This small molecule binds to this protein.
Small molecule (SMILES): C[C@@H](O)[C@@H](C)O

Sequence of chain 1.K:
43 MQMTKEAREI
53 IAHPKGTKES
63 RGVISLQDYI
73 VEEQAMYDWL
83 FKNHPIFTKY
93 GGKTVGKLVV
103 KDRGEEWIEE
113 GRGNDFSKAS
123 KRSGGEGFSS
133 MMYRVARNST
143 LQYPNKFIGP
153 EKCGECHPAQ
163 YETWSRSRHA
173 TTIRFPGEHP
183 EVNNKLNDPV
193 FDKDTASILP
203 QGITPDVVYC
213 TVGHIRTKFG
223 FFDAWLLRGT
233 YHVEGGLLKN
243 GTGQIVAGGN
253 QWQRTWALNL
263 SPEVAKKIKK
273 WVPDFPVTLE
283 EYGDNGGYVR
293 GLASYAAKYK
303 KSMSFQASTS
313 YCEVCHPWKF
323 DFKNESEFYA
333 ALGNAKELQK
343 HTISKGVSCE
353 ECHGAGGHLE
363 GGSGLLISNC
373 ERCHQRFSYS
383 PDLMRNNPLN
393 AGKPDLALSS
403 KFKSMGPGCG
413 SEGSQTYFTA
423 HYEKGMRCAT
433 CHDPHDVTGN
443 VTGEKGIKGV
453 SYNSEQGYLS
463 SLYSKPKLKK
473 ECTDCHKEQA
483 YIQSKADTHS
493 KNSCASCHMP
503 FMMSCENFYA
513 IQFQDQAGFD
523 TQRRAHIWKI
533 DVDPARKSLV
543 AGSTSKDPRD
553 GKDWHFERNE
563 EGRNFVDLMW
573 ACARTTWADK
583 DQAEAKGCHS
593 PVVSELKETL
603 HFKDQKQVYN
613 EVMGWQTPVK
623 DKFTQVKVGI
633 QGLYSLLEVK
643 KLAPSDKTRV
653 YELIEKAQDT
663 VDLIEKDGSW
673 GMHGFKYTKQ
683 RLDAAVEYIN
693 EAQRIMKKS

Binding-site contacts:
Ligand atom C2 contacts residue SER406 of chain 1.K at 3.3 Å.
Ligand atom C4 contacts residue ASP552 of chain 1.K at 4.2 Å.
Ligand atom C2 contacts residue TYR511 of chain 1.K at 4.0 Å (hydrophobic).
Ligand atom C3 contacts residue TYR511 of chain 1.K at 4.1 Å (hydrophobic).
Ligand atom O5 contacts residue SER406 of chain 1.K at 3.6 Å.
Ligand atom C1 contacts residue ASP552 of chain 1.K at 3.9 Å.
Ligand atom O5 contacts residue TYR511 of chain 1.K at 4.1 Å.
Ligand atom C1 contacts residue GLY553 of chain 1.K at 4.1 Å.
Ligand atom C2 contacts residue ASP552 of chain 1.K at 4.2 Å.
Ligand atom C4 contacts residue LYS300 of chain 1.K at 4.2 Å.
Ligand atom O5 contacts residue ARG551 of chain 1.K at 4.1 Å.
Ligand atom O6 contacts residue LYS300 of chain 1.K at 3.0 Å (salt-bridge).
Ligand atom C3 contacts residue LYS300 of chain 1.K at 3.5 Å.
Ligand atom C1 contacts residue SER406 of chain 1.K at 3.2 Å.
Ligand atom O5 contacts residue ASP552 of chain 1.K at 3.4 Å (salt-bridge).
Ligand atom O5 contacts residue GLY553 of chain 1.K at 4.2 Å.